Sequence of chain 1.B:
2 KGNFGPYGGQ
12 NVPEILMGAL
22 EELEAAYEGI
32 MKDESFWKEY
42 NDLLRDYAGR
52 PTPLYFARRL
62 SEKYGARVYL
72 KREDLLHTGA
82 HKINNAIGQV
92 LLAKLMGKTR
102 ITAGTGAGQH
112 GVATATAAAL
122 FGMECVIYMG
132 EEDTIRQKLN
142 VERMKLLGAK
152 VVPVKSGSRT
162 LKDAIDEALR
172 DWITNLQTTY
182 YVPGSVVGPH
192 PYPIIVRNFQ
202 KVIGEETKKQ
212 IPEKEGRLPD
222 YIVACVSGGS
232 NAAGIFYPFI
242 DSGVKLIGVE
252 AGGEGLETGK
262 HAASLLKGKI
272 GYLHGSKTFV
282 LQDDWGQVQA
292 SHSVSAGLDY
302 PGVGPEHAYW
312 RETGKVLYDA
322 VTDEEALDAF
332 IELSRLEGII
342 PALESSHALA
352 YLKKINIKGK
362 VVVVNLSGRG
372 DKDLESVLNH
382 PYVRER

Binding-site contacts:
Ligand atom P contacts residue GLY230 of chain 1.B at 3.6 Å.
Ligand atom OP2 contacts residue HIS82 of chain 1.B at 3.2 Å (h-bond).
Ligand atom C6 contacts residue SER368 of chain 1.B at 3.4 Å.
Ligand atom OP2 contacts residue ASN232 of chain 1.B at 2.8 Å (h-bond).
Ligand atom C5A contacts residue LEU299 of chain 1.B at 3.6 Å (hydrophobic).
Ligand atom N contacts residue LYS83 of chain 1.B at 3.4 Å.
Ligand atom OP4 contacts residue LYS83 of chain 1.B at 3.2 Å (salt-bridge).
Ligand atom OP3 contacts residue SER228 of chain 1.B at 3.0 Å (h-bond).
Ligand atom P contacts residue SER231 of chain 1.B at 3.4 Å.
Ligand atom OP2 contacts residue SER231 of chain 1.B at 3.2 Å (h-bond).
Ligand atom O contacts residue GLN110 of chain 1.B at 2.9 Å (h-bond).
Ligand atom O3 contacts residue GLN110 of chain 1.B at 3.5 Å.
Ligand atom OXT contacts residue HIS111 of chain 1.B at 3.5 Å.
Ligand atom OXT contacts residue GLY107 of chain 1.B at 2.8 Å (h-bond).
Ligand atom C contacts residue ALA108 of chain 1.B at 3.5 Å (hydrophobic).
Ligand atom O contacts residue HIS111 of chain 1.B at 2.8 Å (h-bond).
Ligand atom N1 contacts residue HIS82 of chain 1.B at 3.5 Å.
Ligand atom C6 contacts residue ASN232 of chain 1.B at 3.6 Å.
Ligand atom C6 contacts residue GLU345 of chain 1.B at 3.5 Å.
Ligand atom C contacts residue HIS111 of chain 1.B at 3.5 Å.
Ligand atom C contacts residue GLY107 of chain 1.B at 3.6 Å.
Ligand atom OP1 contacts residue SER231 of chain 1.B at 2.7 Å (h-bond).
Ligand atom N1 contacts residue SER368 of chain 1.B at 2.6 Å (h-bond).
Ligand atom C2 contacts residue SER368 of chain 1.B at 3.6 Å.
Ligand atom O contacts residue ALA108 of chain 1.B at 3.6 Å.
Ligand atom O contacts residue GLY109 of chain 1.B at 3.5 Å (h-bond).
Ligand atom O contacts residue THR106 of chain 1.B at 3.4 Å (h-bond).
Ligand atom OP1 contacts residue LYS83 of chain 1.B at 3.1 Å (salt-bridge).
Ligand atom OXT contacts residue THR106 of chain 1.B at 2.7 Å (h-bond).
Ligand atom CB contacts residue LEU162 of chain 1.B at 3.6 Å (hydrophobic).
Ligand atom CB contacts residue GLY298 of chain 1.B at 3.6 Å.
Ligand atom C4A contacts residue GLY298 of chain 1.B at 3.6 Å.
Ligand atom OP1 contacts residue SER186 of chain 1.B at 2.6 Å (h-bond).
Ligand atom OP1 contacts residue GLY230 of chain 1.B at 3.5 Å (h-bond).
Ligand atom C contacts residue THR106 of chain 1.B at 3.4 Å.
Ligand atom N1 contacts residue GLU345 of chain 1.B at 3.5 Å.
Ligand atom OP3 contacts residue GLY230 of chain 1.B at 2.9 Å (h-bond).
Ligand atom OP3 contacts residue GLY229 of chain 1.B at 3.5 Å (h-bond).
Ligand atom C6 contacts residue HIS82 of chain 1.B at 3.6 Å.
Ligand atom C4A contacts residue LYS83 of chain 1.B at 3.5 Å.

The protein below binds the small molecule below.
Small molecule (SMILES): C=C(/N=C/c1c(COP(=O)(O)O)cnc(C)c1O)C(=O)O